Binding-site contacts:
Ligand atom N2 contacts residue ASN1136 of chain 1.A at 2.9 Å (h-bond).
Ligand atom O7 contacts residue ASN1136 of chain 1.A at 4.0 Å.
Ligand atom C1 contacts residue ASN1136 of chain 1.A at 1.4 Å.
Ligand atom C4 contacts residue ASN1136 of chain 1.A at 4.2 Å.
Ligand atom C3 contacts residue ASN1136 of chain 1.A at 3.8 Å.
Ligand atom O5 contacts residue ASN1136 of chain 1.A at 2.4 Å (h-bond).
Ligand atom C2 contacts residue ASN1136 of chain 1.A at 2.5 Å.
Ligand atom C7 contacts residue ASN1136 of chain 1.A at 3.6 Å.
Ligand atom C5 contacts residue ASN1136 of chain 1.A at 3.7 Å.

Sequence of chain 1.A:
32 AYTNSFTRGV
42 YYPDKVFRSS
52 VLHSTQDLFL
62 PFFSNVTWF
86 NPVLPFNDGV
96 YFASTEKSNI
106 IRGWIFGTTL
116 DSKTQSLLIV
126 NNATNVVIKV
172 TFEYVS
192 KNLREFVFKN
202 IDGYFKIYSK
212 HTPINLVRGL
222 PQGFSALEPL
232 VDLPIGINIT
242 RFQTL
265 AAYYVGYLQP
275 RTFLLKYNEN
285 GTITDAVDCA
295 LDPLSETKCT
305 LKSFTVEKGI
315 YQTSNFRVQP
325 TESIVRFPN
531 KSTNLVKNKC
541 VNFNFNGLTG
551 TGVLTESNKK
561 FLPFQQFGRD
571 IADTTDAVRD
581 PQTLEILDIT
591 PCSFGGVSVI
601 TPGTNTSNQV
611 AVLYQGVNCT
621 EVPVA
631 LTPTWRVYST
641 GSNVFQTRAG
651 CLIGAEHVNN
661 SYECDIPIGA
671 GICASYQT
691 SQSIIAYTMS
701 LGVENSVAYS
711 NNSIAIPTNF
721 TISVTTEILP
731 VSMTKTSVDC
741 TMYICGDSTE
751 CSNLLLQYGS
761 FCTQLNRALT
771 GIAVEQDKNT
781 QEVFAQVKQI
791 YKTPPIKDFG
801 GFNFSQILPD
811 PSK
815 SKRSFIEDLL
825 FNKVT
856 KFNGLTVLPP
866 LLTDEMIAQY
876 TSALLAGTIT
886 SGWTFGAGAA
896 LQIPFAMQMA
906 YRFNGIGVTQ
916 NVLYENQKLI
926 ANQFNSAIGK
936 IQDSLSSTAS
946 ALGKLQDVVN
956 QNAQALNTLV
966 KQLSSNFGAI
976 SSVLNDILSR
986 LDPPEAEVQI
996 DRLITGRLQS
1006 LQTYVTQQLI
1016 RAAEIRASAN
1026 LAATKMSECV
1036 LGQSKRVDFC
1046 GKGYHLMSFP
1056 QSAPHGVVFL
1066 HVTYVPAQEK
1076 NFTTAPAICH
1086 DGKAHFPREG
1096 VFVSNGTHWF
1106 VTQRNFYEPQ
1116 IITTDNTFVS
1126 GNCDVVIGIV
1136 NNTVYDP

This small molecule binds to this protein.
Small molecule (SMILES): CC(=O)N[C@@H]1[C@@H](O)[C@H](O)[C@@H](CO)O[C@H]1O